This small molecule binds to this protein.
Small molecule (SMILES): CC(=O)N[C@H]1[C@H](O[C@H]2[C@H](O)[C@@H](NC(C)=O)CO[C@@H]2CO)O[C@H](CO)[C@@H](O)[C@@H]1O

Sequence of chain 23.D:
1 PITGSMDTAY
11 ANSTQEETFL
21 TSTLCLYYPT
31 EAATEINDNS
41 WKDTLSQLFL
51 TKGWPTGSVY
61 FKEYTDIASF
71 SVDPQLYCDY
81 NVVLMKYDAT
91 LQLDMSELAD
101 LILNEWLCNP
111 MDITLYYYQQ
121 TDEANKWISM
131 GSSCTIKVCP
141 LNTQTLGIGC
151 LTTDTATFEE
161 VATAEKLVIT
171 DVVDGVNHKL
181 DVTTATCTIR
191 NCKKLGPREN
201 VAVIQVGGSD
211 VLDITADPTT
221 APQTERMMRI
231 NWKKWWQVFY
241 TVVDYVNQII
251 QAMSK

Binding-site contacts:
Ligand atom C7 contacts residue ASN12 of chain 23.D at 3.9 Å.
Ligand atom C2 contacts residue ASN12 of chain 23.D at 3.3 Å.
Ligand atom N2 contacts residue ASN12 of chain 23.D at 3.8 Å.
Ligand atom O7 contacts residue ASN12 of chain 23.D at 3.6 Å.
Ligand atom C1 contacts residue ASN12 of chain 23.D at 2.2 Å.
Ligand atom O5 contacts residue ASN12 of chain 23.D at 2.7 Å (h-bond).
Ligand atom C5 contacts residue ASN12 of chain 23.D at 4.1 Å.